Sequence of chain 1.A:
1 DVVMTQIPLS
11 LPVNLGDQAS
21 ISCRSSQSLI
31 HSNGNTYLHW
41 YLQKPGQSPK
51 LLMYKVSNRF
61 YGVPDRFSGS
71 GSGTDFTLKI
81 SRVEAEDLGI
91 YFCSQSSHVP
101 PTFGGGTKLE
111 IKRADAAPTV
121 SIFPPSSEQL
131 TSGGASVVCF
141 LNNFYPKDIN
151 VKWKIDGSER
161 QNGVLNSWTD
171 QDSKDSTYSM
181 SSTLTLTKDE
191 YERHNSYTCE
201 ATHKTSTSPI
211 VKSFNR

Sequence of chain 1.B:
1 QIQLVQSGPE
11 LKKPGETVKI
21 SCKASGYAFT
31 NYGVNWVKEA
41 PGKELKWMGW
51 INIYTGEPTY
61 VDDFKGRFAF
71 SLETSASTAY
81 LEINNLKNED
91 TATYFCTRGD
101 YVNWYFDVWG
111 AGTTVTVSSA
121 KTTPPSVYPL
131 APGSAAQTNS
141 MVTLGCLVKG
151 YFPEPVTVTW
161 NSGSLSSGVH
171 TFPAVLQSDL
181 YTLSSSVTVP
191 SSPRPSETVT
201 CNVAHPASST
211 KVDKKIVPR

Binding-site contacts:
Ligand atom O20 contacts residue ASP100 of chain 1.B at 3.7 Å.
Ligand atom C12 contacts residue TRP50 of chain 1.B at 4.1 Å (hydrophobic).
Ligand atom C20 contacts residue GLY99 of chain 1.B at 3.1 Å.
Ligand atom O20 contacts residue GLY99 of chain 1.B at 2.8 Å (h-bond).
Ligand atom C6 contacts residue VAL99 of chain 1.A at 3.6 Å (hydrophobic).
Ligand atom C16 contacts residue ASP100 of chain 1.B at 3.5 Å.
Ligand atom C16 contacts residue ASN35 of chain 1.B at 4.1 Å.
Ligand atom C15 contacts residue PHE106 of chain 1.B at 4.1 Å (hydrophobic).
Ligand atom C7 contacts residue SER96 of chain 1.A at 3.5 Å.
Ligand atom C15 contacts residue TRP104 of chain 1.B at 4.0 Å (hydrophobic).
Ligand atom C17 contacts residue GLY99 of chain 1.B at 4.1 Å.
Ligand atom O20 contacts residue ASN35 of chain 1.B at 3.2 Å (h-bond).
Ligand atom C4 contacts residue HIS98 of chain 1.A at 4.0 Å.
Ligand atom C16 contacts residue GLY99 of chain 1.B at 4.0 Å.
Ligand atom C4 contacts residue SER96 of chain 1.A at 3.8 Å.
Ligand atom C18 contacts residue TRP50 of chain 1.B at 3.7 Å (hydrophobic).
Ligand atom C6 contacts residue HIS98 of chain 1.A at 3.1 Å.
Ligand atom C7 contacts residue PRO101 of chain 1.A at 4.2 Å (hydrophobic).
Ligand atom C20 contacts residue ASP100 of chain 1.B at 3.7 Å.
Ligand atom C18 contacts residue ASN35 of chain 1.B at 3.8 Å.
Ligand atom C4 contacts residue TRP104 of chain 1.B at 4.1 Å (hydrophobic).
Ligand atom O3 contacts residue TRP104 of chain 1.B at 3.5 Å.
Ligand atom C21 contacts residue GLY33 of chain 1.B at 4.0 Å.
Ligand atom C5 contacts residue VAL99 of chain 1.A at 3.8 Å (hydrophobic).
Ligand atom C21 contacts residue TYR101 of chain 1.B at 3.5 Å (hydrophobic).
Ligand atom C21 contacts residue GLY99 of chain 1.B at 3.0 Å.
Ligand atom C16 contacts residue TYR105 of chain 1.B at 4.1 Å (hydrophobic).
Ligand atom C21 contacts residue ASP100 of chain 1.B at 3.6 Å.
Ligand atom C5 contacts residue HIS98 of chain 1.A at 3.9 Å.
Ligand atom C21 contacts residue TRP50 of chain 1.B at 4.1 Å (hydrophobic).
Ligand atom C16 contacts residue PHE106 of chain 1.B at 4.0 Å (hydrophobic).
Ligand atom O20 contacts residue TRP50 of chain 1.B at 3.9 Å.
Ligand atom C3 contacts residue TRP104 of chain 1.B at 4.0 Å (hydrophobic).
Ligand atom C6 contacts residue SER96 of chain 1.A at 3.3 Å.
Ligand atom O20 contacts residue GLY33 of chain 1.B at 3.8 Å.
Ligand atom O3 contacts residue HIS31 of chain 1.A at 3.1 Å (h-bond).
Ligand atom C11 contacts residue TRP50 of chain 1.B at 4.1 Å (hydrophobic).
Ligand atom C19 contacts residue VAL99 of chain 1.A at 3.4 Å (hydrophobic).
Ligand atom C5 contacts residue SER96 of chain 1.A at 3.9 Å.
Ligand atom C17 contacts residue ASP100 of chain 1.B at 3.3 Å.

This protein binds this small molecule.
Small molecule (SMILES): CC(=O)[C@H]1CC[C@H]2[C@@H]3CCC4=CC(=O)CC[C@]4(C)[C@H]3CC[C@]12C